Sequence of chain 1.B:
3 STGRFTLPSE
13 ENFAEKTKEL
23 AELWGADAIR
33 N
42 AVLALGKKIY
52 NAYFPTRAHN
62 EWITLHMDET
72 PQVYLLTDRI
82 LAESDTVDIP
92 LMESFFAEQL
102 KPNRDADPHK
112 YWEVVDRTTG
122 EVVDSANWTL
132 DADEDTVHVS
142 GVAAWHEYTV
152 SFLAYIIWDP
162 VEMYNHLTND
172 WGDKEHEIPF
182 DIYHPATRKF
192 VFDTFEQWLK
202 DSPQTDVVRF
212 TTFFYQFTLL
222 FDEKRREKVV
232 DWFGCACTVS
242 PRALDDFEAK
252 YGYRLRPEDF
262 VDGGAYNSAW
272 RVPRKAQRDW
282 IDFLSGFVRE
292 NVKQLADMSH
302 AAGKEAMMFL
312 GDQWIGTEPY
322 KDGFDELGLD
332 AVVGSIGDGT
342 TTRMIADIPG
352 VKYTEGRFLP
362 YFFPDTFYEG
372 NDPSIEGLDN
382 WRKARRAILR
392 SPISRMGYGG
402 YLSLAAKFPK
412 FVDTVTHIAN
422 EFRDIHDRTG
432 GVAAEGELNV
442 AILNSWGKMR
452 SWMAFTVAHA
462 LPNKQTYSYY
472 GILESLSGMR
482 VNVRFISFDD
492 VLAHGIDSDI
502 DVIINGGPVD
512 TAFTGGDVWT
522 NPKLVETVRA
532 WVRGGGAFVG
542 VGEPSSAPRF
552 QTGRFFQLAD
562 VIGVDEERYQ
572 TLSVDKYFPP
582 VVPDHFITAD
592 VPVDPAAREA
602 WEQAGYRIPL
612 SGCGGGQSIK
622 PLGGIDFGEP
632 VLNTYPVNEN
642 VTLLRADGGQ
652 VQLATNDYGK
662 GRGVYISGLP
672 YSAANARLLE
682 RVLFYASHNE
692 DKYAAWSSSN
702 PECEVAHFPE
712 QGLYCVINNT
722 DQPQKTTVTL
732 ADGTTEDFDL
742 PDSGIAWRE

Sequence of chain 1.A:
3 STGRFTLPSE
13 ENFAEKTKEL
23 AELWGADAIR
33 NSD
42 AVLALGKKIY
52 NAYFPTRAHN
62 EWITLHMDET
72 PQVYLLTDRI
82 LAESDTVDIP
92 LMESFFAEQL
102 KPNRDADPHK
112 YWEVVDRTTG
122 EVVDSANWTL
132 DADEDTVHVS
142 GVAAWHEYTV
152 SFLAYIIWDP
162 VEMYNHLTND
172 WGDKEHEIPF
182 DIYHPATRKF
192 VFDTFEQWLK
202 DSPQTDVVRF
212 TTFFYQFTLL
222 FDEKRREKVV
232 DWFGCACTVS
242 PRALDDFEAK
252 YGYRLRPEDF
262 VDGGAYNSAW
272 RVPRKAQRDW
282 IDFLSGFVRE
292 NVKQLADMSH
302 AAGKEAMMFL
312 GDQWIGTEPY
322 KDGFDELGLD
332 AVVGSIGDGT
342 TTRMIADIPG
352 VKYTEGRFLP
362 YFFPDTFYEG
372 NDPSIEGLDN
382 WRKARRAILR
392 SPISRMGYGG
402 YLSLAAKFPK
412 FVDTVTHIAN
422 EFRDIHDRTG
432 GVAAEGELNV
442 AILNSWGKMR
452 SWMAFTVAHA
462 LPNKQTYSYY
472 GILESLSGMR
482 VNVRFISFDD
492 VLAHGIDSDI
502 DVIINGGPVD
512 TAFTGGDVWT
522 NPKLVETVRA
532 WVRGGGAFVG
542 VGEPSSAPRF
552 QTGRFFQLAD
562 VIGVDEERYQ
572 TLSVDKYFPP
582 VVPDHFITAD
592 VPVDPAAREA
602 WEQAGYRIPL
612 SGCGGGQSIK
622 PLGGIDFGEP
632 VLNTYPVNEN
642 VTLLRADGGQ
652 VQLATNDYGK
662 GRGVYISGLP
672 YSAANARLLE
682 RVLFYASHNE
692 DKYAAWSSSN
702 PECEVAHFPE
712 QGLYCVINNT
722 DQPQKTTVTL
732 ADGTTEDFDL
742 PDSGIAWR

A small-molecule ligand and the protein it binds are described below.
Small molecule (SMILES): CC(=O)N[C@@H]1[C@@H](O)[C@H](O)[C@@H](CO)O[C@@H]1O

Binding-site contacts:
Ligand atom N2 contacts residue ASP313 of chain 1.B at 3.9 Å.
Ligand atom C1 contacts residue HIS460 of chain 1.B at 4.5 Å.
Ligand atom C7 contacts residue ASP313 of chain 1.B at 4.0 Å.
Ligand atom C2 contacts residue PHE218 of chain 1.B at 4.1 Å (hydrophobic).
Ligand atom O3 contacts residue VAL162 of chain 1.B at 4.4 Å.
Ligand atom O7 contacts residue LEU311 of chain 1.B at 4.3 Å.
Ligand atom C8 contacts residue TRP233 of chain 1.B at 3.8 Å (hydrophobic).
Ligand atom C7 contacts residue LEU311 of chain 1.B at 4.4 Å (hydrophobic).
Ligand atom O1 contacts residue HIS460 of chain 1.B at 4.3 Å.
Ligand atom C4 contacts residue ASP313 of chain 1.B at 4.0 Å.
Ligand atom C8 contacts residue SER336 of chain 1.B at 3.8 Å.
Ligand atom C7 contacts residue GLY312 of chain 1.B at 3.8 Å.
Ligand atom O4 contacts residue TYR165 of chain 1.B at 3.5 Å.
Ligand atom O7 contacts residue ASP313 of chain 1.B at 3.0 Å (salt-bridge).
Ligand atom C6 contacts residue LEU220 of chain 1.B at 4.3 Å (hydrophobic).
Ligand atom O3 contacts residue PHE310 of chain 1.B at 4.3 Å.
Ligand atom C8 contacts residue GLY312 of chain 1.B at 3.9 Å.
Ligand atom C2 contacts residue ASP313 of chain 1.B at 3.4 Å.
Ligand atom O7 contacts residue PHE218 of chain 1.B at 3.5 Å.
Ligand atom C8 contacts residue PHE310 of chain 1.B at 3.5 Å (hydrophobic).
Ligand atom C1 contacts residue PHE218 of chain 1.B at 3.9 Å (hydrophobic).
Ligand atom C8 contacts residue LEU311 of chain 1.B at 3.4 Å (hydrophobic).
Ligand atom C8 contacts residue HIS460 of chain 1.B at 4.0 Å.
Ligand atom C6 contacts residue TYR165 of chain 1.B at 3.9 Å (hydrophobic).
Ligand atom N2 contacts residue PHE310 of chain 1.B at 4.1 Å.
Ligand atom O3 contacts residue ASP313 of chain 1.B at 2.7 Å (salt-bridge).
Ligand atom C7 contacts residue TRP233 of chain 1.B at 3.5 Å (hydrophobic).
Ligand atom C4 contacts residue VAL162 of chain 1.B at 4.5 Å (hydrophobic).
Ligand atom C5 contacts residue TYR165 of chain 1.B at 4.5 Å (hydrophobic).
Ligand atom C7 contacts residue PHE310 of chain 1.B at 3.8 Å (hydrophobic).
Ligand atom O7 contacts residue GLY312 of chain 1.B at 3.1 Å.
Ligand atom O4 contacts residue VAL162 of chain 1.B at 4.1 Å.
Ligand atom O7 contacts residue TRP233 of chain 1.B at 2.8 Å (h-bond).
Ligand atom O5 contacts residue PHE218 of chain 1.B at 3.5 Å.
Ligand atom C3 contacts residue ASP313 of chain 1.B at 3.4 Å.
Ligand atom O6 contacts residue SER612 of chain 1.A at 4.0 Å.
Ligand atom O6 contacts residue TYR165 of chain 1.B at 3.8 Å.
Ligand atom O7 contacts residue PHE310 of chain 1.B at 4.1 Å.